Binding-site contacts:
Ligand atom C8 contacts residue TRP357 of chain 3.A at 3.3 Å (hydrophobic).
Ligand atom O5 contacts residue TRP357 of chain 3.A at 4.2 Å.
Ligand atom O7 contacts residue ASN65 of chain 3.A at 3.5 Å (h-bond).
Ligand atom C3 contacts residue ASN65 of chain 3.A at 3.8 Å.
Ligand atom N2 contacts residue ASN65 of chain 3.A at 2.9 Å (h-bond).
Ligand atom C3 contacts residue TRP357 of chain 3.A at 3.6 Å (hydrophobic).
Ligand atom O5 contacts residue ASN65 of chain 3.A at 2.4 Å (h-bond).
Ligand atom O3 contacts residue TRP357 of chain 3.A at 4.1 Å.
Ligand atom C1 contacts residue ASN65 of chain 3.A at 1.5 Å.
Ligand atom C7 contacts residue ASN65 of chain 3.A at 3.4 Å.
Ligand atom C2 contacts residue TRP357 of chain 3.A at 3.9 Å (hydrophobic).
Ligand atom C2 contacts residue ASN65 of chain 3.A at 2.5 Å.
Ligand atom C4 contacts residue TRP357 of chain 3.A at 4.3 Å (hydrophobic).
Ligand atom N2 contacts residue TRP357 of chain 3.A at 3.1 Å (h-bond).
Ligand atom C5 contacts residue ASN65 of chain 3.A at 3.7 Å.
Ligand atom O4 contacts residue TRP357 of chain 3.A at 4.2 Å.
Ligand atom C1 contacts residue TRP357 of chain 3.A at 3.7 Å (hydrophobic).
Ligand atom C4 contacts residue ASN65 of chain 3.A at 4.2 Å.
Ligand atom C5 contacts residue TRP357 of chain 3.A at 3.8 Å (hydrophobic).
Ligand atom C7 contacts residue TRP357 of chain 3.A at 3.7 Å (hydrophobic).

A small-molecule ligand and the protein it binds are described below.
Small molecule (SMILES): CC(=O)N[C@@H]1[C@@H](O)[C@H](O)[C@@H](CO)O[C@H]1O

Sequence of chain 3.A:
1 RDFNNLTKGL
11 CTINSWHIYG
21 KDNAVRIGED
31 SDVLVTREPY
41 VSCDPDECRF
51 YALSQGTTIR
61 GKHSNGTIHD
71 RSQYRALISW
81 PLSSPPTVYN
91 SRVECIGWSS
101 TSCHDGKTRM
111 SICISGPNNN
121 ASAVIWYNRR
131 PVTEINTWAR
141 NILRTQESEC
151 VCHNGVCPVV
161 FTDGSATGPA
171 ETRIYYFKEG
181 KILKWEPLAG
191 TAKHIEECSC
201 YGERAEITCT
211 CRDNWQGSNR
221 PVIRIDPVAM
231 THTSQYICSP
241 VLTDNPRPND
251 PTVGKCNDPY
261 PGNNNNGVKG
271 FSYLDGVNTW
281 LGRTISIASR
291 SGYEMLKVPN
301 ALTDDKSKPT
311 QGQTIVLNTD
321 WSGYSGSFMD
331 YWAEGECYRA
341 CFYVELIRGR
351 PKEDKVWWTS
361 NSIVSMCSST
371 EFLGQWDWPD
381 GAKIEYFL